Sequence of chain 1.B:
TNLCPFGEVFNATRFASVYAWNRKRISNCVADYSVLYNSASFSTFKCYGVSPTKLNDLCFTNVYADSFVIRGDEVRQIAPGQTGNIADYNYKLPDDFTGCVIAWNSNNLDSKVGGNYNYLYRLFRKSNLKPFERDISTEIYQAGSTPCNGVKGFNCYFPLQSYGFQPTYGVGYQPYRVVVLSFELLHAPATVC

This small molecule binds to this protein.
Small molecule (SMILES): CC(=O)N[C@@H]1[C@@H](O)[C@H](O)[C@@H](CO)O[C@H]1O

Binding-site contacts:
Ligand atom C5 contacts residue ASN340 of chain 1.B at 3.1 Å.
Ligand atom C2 contacts residue ASN340 of chain 1.B at 2.5 Å.
Ligand atom C4 contacts residue ASN340 of chain 1.B at 3.3 Å.
Ligand atom C1 contacts residue ASN340 of chain 1.B at 1.4 Å.
Ligand atom C6 contacts residue ASN340 of chain 1.B at 3.1 Å.
Ligand atom O6 contacts residue ASN340 of chain 1.B at 2.7 Å (h-bond).
Ligand atom C7 contacts residue ASN340 of chain 1.B at 4.4 Å.
Ligand atom N2 contacts residue ASN340 of chain 1.B at 3.5 Å (h-bond).
Ligand atom C8 contacts residue ASN340 of chain 1.B at 4.5 Å.
Ligand atom O5 contacts residue ASN340 of chain 1.B at 2.4 Å (h-bond).
Ligand atom C3 contacts residue ASN340 of chain 1.B at 3.5 Å.